This protein binds this small molecule.
Small molecule (SMILES): CC(=O)N[C@@H]1[C@@H](O)[C@H](O)[C@@H](CO)O[C@H]1O

Binding-site contacts:
Ligand atom C4 contacts residue ASN118 of chain 1.A at 4.3 Å.
Ligand atom O5 contacts residue GLU166 of chain 1.A at 3.5 Å (salt-bridge).
Ligand atom C6 contacts residue GLU166 of chain 1.A at 3.4 Å.
Ligand atom C5 contacts residue TRP168 of chain 1.A at 4.5 Å (hydrophobic).
Ligand atom C6 contacts residue HIS167 of chain 1.A at 4.3 Å.
Ligand atom C1 contacts residue GLU166 of chain 1.A at 4.0 Å.
Ligand atom C5 contacts residue GLU166 of chain 1.A at 3.2 Å.
Ligand atom C8 contacts residue ASN118 of chain 1.A at 3.6 Å.
Ligand atom O7 contacts residue ASN118 of chain 1.A at 4.2 Å.
Ligand atom O6 contacts residue TRP168 of chain 1.A at 3.0 Å (h-bond).
Ligand atom C5 contacts residue ASN118 of chain 1.A at 3.7 Å.
Ligand atom C3 contacts residue ASN118 of chain 1.A at 3.8 Å.
Ligand atom O5 contacts residue ASN118 of chain 1.A at 2.5 Å (h-bond).
Ligand atom C4 contacts residue TRP168 of chain 1.A at 3.9 Å (hydrophobic).
Ligand atom C1 contacts residue ASN118 of chain 1.A at 1.4 Å.
Ligand atom O4 contacts residue TRP168 of chain 1.A at 4.2 Å.
Ligand atom C2 contacts residue ASN118 of chain 1.A at 2.5 Å.
Ligand atom C6 contacts residue TRP168 of chain 1.A at 4.0 Å (hydrophobic).
Ligand atom C7 contacts residue ASN118 of chain 1.A at 3.4 Å.
Ligand atom N2 contacts residue ASN118 of chain 1.A at 2.8 Å (h-bond).

Sequence of chain 1.A:
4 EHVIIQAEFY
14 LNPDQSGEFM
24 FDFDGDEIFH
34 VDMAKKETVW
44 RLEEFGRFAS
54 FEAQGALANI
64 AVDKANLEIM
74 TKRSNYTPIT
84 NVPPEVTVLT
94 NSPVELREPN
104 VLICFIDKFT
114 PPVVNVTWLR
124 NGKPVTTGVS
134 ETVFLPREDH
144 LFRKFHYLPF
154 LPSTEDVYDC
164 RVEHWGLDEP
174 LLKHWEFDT